Binding-site contacts:
Ligand atom CB contacts residue ASP136 of chain 1.B at 4.0 Å.
Ligand atom CD1 contacts residue AGS1 of chain 1.H at 3.5 Å.
Ligand atom CG1 contacts residue ASN137 of chain 1.B at 3.8 Å.
Ligand atom OXT contacts residue ARG183 of chain 1.B at 3.0 Å (salt-bridge).
Ligand atom OXT contacts residue ARG231 of chain 1.B at 2.9 Å (salt-bridge).
Ligand atom CA contacts residue ASP136 of chain 1.B at 4.3 Å.
Ligand atom CA contacts residue ASP19 of chain 1.B at 3.4 Å.
Ligand atom O contacts residue ARG231 of chain 1.B at 2.6 Å (salt-bridge).
Ligand atom O contacts residue ASN13 of chain 1.B at 2.9 Å (h-bond).
Ligand atom CG2 contacts residue HIS134 of chain 1.B at 3.5 Å.
Ligand atom CG2 contacts residue ASN137 of chain 1.B at 4.0 Å.
Ligand atom C contacts residue SER257 of chain 1.B at 4.0 Å.
Ligand atom CA contacts residue ARG183 of chain 1.B at 3.0 Å.
Ligand atom CB contacts residue ARG183 of chain 1.B at 3.8 Å.
Ligand atom CD1 contacts residue GLY256 of chain 1.B at 3.8 Å.
Ligand atom C contacts residue PHE18 of chain 1.B at 4.2 Å (hydrophobic).
Ligand atom N contacts residue ASN13 of chain 1.B at 2.7 Å (h-bond).
Ligand atom CG1 contacts residue ASP136 of chain 1.B at 3.8 Å.
Ligand atom C contacts residue ARG183 of chain 1.B at 3.4 Å.
Ligand atom O contacts residue GLY256 of chain 1.B at 3.9 Å.
Ligand atom CG2 contacts residue ASP136 of chain 1.B at 3.2 Å.
Ligand atom C contacts residue ASN13 of chain 1.B at 4.0 Å.
Ligand atom N contacts residue PHE18 of chain 1.B at 4.0 Å.
Ligand atom CD1 contacts residue ASN137 of chain 1.B at 2.7 Å.
Ligand atom O contacts residue SER257 of chain 1.B at 3.6 Å.
Ligand atom CG1 contacts residue SER257 of chain 1.B at 4.3 Å.
Ligand atom CD1 contacts residue ALA12 of chain 1.B at 3.5 Å (hydrophobic).
Ligand atom CG1 contacts residue ASN13 of chain 1.B at 4.0 Å.
Ligand atom O contacts residue PHE18 of chain 1.B at 3.9 Å.
Ligand atom CG1 contacts residue GLY256 of chain 1.B at 3.9 Å.
Ligand atom N contacts residue ARG183 of chain 1.B at 4.0 Å.
Ligand atom CG2 contacts residue ARG183 of chain 1.B at 4.0 Å.
Ligand atom C contacts residue ARG231 of chain 1.B at 3.4 Å.
Ligand atom C contacts residue ASP19 of chain 1.B at 4.4 Å.
Ligand atom CA contacts residue ASN13 of chain 1.B at 4.0 Å.
Ligand atom CD1 contacts residue ASP136 of chain 1.B at 4.4 Å.
Ligand atom CG1 contacts residue ALA12 of chain 1.B at 3.7 Å (hydrophobic).
Ligand atom N contacts residue ASP19 of chain 1.B at 2.7 Å (salt-bridge).
Ligand atom OXT contacts residue SER257 of chain 1.B at 3.8 Å.
Ligand atom N contacts residue ASP136 of chain 1.B at 3.5 Å (salt-bridge).

Sequence of chain 1.B:
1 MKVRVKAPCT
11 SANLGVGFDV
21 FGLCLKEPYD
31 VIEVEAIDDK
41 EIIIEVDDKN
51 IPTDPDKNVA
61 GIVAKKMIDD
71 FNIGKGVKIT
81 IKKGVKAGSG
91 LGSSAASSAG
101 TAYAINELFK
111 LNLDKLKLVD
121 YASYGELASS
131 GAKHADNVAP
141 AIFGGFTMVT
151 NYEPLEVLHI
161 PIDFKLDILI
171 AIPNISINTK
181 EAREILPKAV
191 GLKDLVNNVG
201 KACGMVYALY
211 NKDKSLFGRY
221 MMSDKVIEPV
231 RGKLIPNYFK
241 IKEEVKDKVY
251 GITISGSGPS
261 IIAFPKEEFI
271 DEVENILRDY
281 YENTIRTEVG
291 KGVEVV

This protein binds this small molecule.
Small molecule (SMILES): CC[C@H](C)[C@H](N)C(=O)O